Sequence of chain 1.A:
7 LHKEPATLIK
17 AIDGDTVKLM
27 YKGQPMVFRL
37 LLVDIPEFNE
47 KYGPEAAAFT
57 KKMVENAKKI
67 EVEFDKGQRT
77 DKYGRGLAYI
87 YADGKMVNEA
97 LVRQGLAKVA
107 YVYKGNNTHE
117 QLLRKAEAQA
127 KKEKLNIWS

This protein binds this small molecule.
Small molecule (SMILES): Cc1cn([C@H]2C[C@H](OP(=O)(O)O)[C@@H](COP(=O)(O)O)O2)c(=O)[nH]c1=O

Binding-site contacts:
Ligand atom N3 contacts residue TYR109 of chain 1.A at 3.5 Å.
Ligand atom C5M contacts residue LEU36 of chain 1.A at 4.0 Å (hydrophobic).
Ligand atom C5 contacts residue TYR107 of chain 1.A at 4.1 Å (hydrophobic).
Ligand atom N3 contacts residue LEU83 of chain 1.A at 3.8 Å.
Ligand atom C5M contacts residue ARG35 of chain 1.A at 3.7 Å.
Ligand atom O4 contacts residue LEU83 of chain 1.A at 3.6 Å.
Ligand atom O2 contacts residue TYR109 of chain 1.A at 4.0 Å.
Ligand atom C4 contacts residue LEU83 of chain 1.A at 3.6 Å (hydrophobic).
Ligand atom C5 contacts residue LEU83 of chain 1.A at 3.9 Å (hydrophobic).
Ligand atom O4P contacts residue ARG35 of chain 1.A at 2.9 Å (salt-bridge).
Ligand atom C6 contacts residue ARG81 of chain 1.A at 4.1 Å.
Ligand atom C4 contacts residue TYR109 of chain 1.A at 3.6 Å (hydrophobic).
Ligand atom C2 contacts residue ASP77 of chain 1.A at 4.0 Å.
Ligand atom O2 contacts residue ASP77 of chain 1.A at 4.0 Å.
Ligand atom O4 contacts residue TYR109 of chain 1.A at 3.8 Å.
Ligand atom C5' contacts residue ARG81 of chain 1.A at 4.0 Å.
Ligand atom C3' contacts residue TYR107 of chain 1.A at 4.0 Å (hydrophobic).
Ligand atom P1 contacts residue LYS78 of chain 1.A at 3.7 Å.
Ligand atom P2 contacts residue ARG81 of chain 1.A at 3.9 Å.
Ligand atom P2 contacts residue ARG35 of chain 1.A at 3.6 Å.
Ligand atom C2 contacts residue TYR109 of chain 1.A at 3.9 Å (hydrophobic).
Ligand atom O5P contacts residue TYR107 of chain 1.A at 4.0 Å.
Ligand atom C2' contacts residue TYR109 of chain 1.A at 3.6 Å (hydrophobic).
Ligand atom O4 contacts residue LEU37 of chain 1.A at 3.9 Å.
Ligand atom O4' contacts residue ARG81 of chain 1.A at 3.1 Å (salt-bridge).
Ligand atom C5M contacts residue TYR107 of chain 1.A at 3.8 Å (hydrophobic).
Ligand atom O5' contacts residue ARG35 of chain 1.A at 3.8 Å.
Ligand atom O5P contacts residue ARG35 of chain 1.A at 2.7 Å (salt-bridge).
Ligand atom O1P contacts residue LYS78 of chain 1.A at 2.6 Å (salt-bridge).
Ligand atom P1 contacts residue TYR79 of chain 1.A at 3.6 Å.
Ligand atom O3' contacts residue LYS78 of chain 1.A at 3.5 Å (salt-bridge).
Ligand atom O5' contacts residue ARG81 of chain 1.A at 3.0 Å (salt-bridge).
Ligand atom O4P contacts residue ARG81 of chain 1.A at 2.8 Å (salt-bridge).
Ligand atom O1P contacts residue TYR79 of chain 1.A at 3.4 Å (h-bond).
Ligand atom O2P contacts residue TYR79 of chain 1.A at 2.6 Å (h-bond).
Ligand atom C5' contacts residue TYR107 of chain 1.A at 3.7 Å (hydrophobic).
Ligand atom C4' contacts residue TYR79 of chain 1.A at 4.1 Å (hydrophobic).
Ligand atom O5P contacts residue ASP40 of chain 1.A at 4.1 Å.
Ligand atom C4' contacts residue ARG81 of chain 1.A at 3.9 Å.
Ligand atom C2' contacts residue TYR107 of chain 1.A at 3.9 Å (hydrophobic).